Sequence of chain 1.A:
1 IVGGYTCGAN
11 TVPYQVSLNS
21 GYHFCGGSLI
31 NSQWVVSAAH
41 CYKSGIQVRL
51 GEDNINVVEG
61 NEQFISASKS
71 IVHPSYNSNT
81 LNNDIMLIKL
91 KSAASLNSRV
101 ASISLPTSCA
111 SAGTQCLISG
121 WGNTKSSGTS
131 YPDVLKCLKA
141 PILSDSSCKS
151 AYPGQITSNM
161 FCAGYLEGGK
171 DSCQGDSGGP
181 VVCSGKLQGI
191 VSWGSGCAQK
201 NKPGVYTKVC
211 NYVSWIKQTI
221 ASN

Binding-site contacts:
Ligand atom NH2 contacts residue ASP171 of chain 1.A at 2.7 Å (salt-bridge).
Ligand atom NH1 contacts residue GLY204 of chain 1.A at 3.5 Å.
Ligand atom C21 contacts residue VAL191 of chain 1.A at 3.7 Å (hydrophobic).
Ligand atom C31 contacts residue TRP193 of chain 1.A at 3.2 Å (hydrophobic).
Ligand atom CZ contacts residue SER172 of chain 1.A at 3.7 Å.
Ligand atom C31 contacts residue GLY194 of chain 1.A at 3.5 Å.
Ligand atom C1 contacts residue SER192 of chain 1.A at 4.0 Å.
Ligand atom C21 contacts residue TRP193 of chain 1.A at 3.6 Å (hydrophobic).
Ligand atom C1 contacts residue SER177 of chain 1.A at 2.4 Å.
Ligand atom C22 contacts residue CYS173 of chain 1.A at 3.3 Å (hydrophobic).
Ligand atom OD contacts residue GLN174 of chain 1.A at 3.5 Å.
Ligand atom C4 contacts residue TRP193 of chain 1.A at 3.6 Å (hydrophobic).
Ligand atom NH1 contacts residue ASP171 of chain 1.A at 2.9 Å (salt-bridge).
Ligand atom C31 contacts residue SER172 of chain 1.A at 3.9 Å.
Ligand atom CZ contacts residue GLY194 of chain 1.A at 3.5 Å.
Ligand atom NH2 contacts residue GLY194 of chain 1.A at 3.5 Å.
Ligand atom OD contacts residue CYS173 of chain 1.A at 3.5 Å (h-bond).
Ligand atom CZ contacts residue ASP171 of chain 1.A at 3.3 Å.
Ligand atom NE contacts residue GLY196 of chain 1.A at 2.9 Å (h-bond).
Ligand atom C32 contacts residue GLN174 of chain 1.A at 3.7 Å.
Ligand atom C22 contacts residue GLN174 of chain 1.A at 3.4 Å.
Ligand atom CD contacts residue SER177 of chain 1.A at 1.2 Å.
Ligand atom NH2 contacts residue SER195 of chain 1.A at 3.8 Å.
Ligand atom OD contacts residue SER177 of chain 1.A at 2.2 Å (h-bond).
Ligand atom C4 contacts residue GLY194 of chain 1.A at 3.5 Å.
Ligand atom OD contacts residue GLY175 of chain 1.A at 3.4 Å (h-bond).
Ligand atom C22 contacts residue SER177 of chain 1.A at 3.6 Å.
Ligand atom C1 contacts residue CYS173 of chain 1.A at 3.8 Å (hydrophobic).
Ligand atom NH2 contacts residue GLY196 of chain 1.A at 2.9 Å (h-bond).
Ligand atom C21 contacts residue SER177 of chain 1.A at 2.8 Å.
Ligand atom NH1 contacts residue SER172 of chain 1.A at 3.2 Å (h-bond).
Ligand atom CD contacts residue SER192 of chain 1.A at 3.9 Å.
Ligand atom CZ contacts residue GLY196 of chain 1.A at 3.3 Å.
Ligand atom C4 contacts residue GLY196 of chain 1.A at 4.0 Å.
Ligand atom NH2 contacts residue CYS197 of chain 1.A at 3.9 Å.
Ligand atom NE contacts residue TRP193 of chain 1.A at 3.8 Å.
Ligand atom NE contacts residue GLY194 of chain 1.A at 3.3 Å (h-bond).
Ligand atom C32 contacts residue CYS173 of chain 1.A at 3.7 Å (hydrophobic).
Ligand atom C21 contacts residue SER192 of chain 1.A at 3.6 Å.
Ligand atom CD contacts residue CYS173 of chain 1.A at 3.9 Å (hydrophobic).

The small molecule below binds the protein below.
Small molecule (SMILES): [H]/N=C(\N)Nc1ccc(C(=O)O)cc1